Binding-site contacts:
Ligand atom C8 contacts residue GLN81 of chain 15.G at 3.2 Å.
Ligand atom C7 contacts residue GLN81 of chain 15.G at 3.8 Å.
Ligand atom N2 contacts residue ASN72 of chain 15.G at 3.2 Å (h-bond).
Ligand atom C1 contacts residue ALA79 of chain 15.G at 4.3 Å (hydrophobic).
Ligand atom O5 contacts residue ASN72 of chain 15.G at 2.4 Å (h-bond).
Ligand atom C1 contacts residue ASN72 of chain 15.G at 1.5 Å.
Ligand atom O5 contacts residue THR74 of chain 15.G at 4.0 Å.
Ligand atom O7 contacts residue ASN72 of chain 15.G at 3.3 Å (h-bond).
Ligand atom C5 contacts residue ASN72 of chain 15.G at 3.7 Å.
Ligand atom C2 contacts residue ASN72 of chain 15.G at 2.6 Å.
Ligand atom C3 contacts residue ASN72 of chain 15.G at 4.0 Å.
Ligand atom C5 contacts residue THR74 of chain 15.G at 3.9 Å.
Ligand atom C4 contacts residue ASN72 of chain 15.G at 4.3 Å.
Ligand atom C6 contacts residue THR74 of chain 15.G at 3.7 Å.
Ligand atom C7 contacts residue ASN72 of chain 15.G at 3.5 Å.
Ligand atom O7 contacts residue GLN81 of chain 15.G at 3.9 Å.
Ligand atom N2 contacts residue GLN81 of chain 15.G at 4.3 Å.

A protein and the small-molecule ligand that binds it are described below.
Small molecule (SMILES): CC(=O)N[C@@H]1[C@@H](O)[C@H](O)[C@@H](CO)O[C@H]1O

Sequence of chain 15.G:
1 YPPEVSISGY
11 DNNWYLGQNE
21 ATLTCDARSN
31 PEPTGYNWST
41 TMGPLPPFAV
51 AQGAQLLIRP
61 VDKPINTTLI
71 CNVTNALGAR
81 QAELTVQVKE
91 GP